Binding-site contacts:
Ligand atom O7 contacts residue PRO123 of chain 1.B at 4.1 Å.
Ligand atom O7 contacts residue ASN124 of chain 1.B at 3.6 Å.
Ligand atom N2 contacts residue ASN124 of chain 1.B at 2.9 Å (h-bond).
Ligand atom C4 contacts residue ASN124 of chain 1.B at 4.2 Å.
Ligand atom C8 contacts residue ARG121 of chain 1.B at 4.1 Å.
Ligand atom N2 contacts residue ARG121 of chain 1.B at 3.9 Å.
Ligand atom C3 contacts residue ARG121 of chain 1.B at 4.2 Å.
Ligand atom C7 contacts residue ARG121 of chain 1.B at 4.4 Å.
Ligand atom C3 contacts residue ASN124 of chain 1.B at 3.8 Å.
Ligand atom C5 contacts residue ASN124 of chain 1.B at 3.7 Å.
Ligand atom O5 contacts residue ASN124 of chain 1.B at 2.4 Å (h-bond).
Ligand atom C7 contacts residue ASN124 of chain 1.B at 3.6 Å.
Ligand atom C1 contacts residue ASN124 of chain 1.B at 1.4 Å.
Ligand atom C2 contacts residue ASN124 of chain 1.B at 2.4 Å.
Ligand atom O3 contacts residue ARG121 of chain 1.B at 4.3 Å.

This protein binds this small molecule.
Small molecule (SMILES): CC(=O)N[C@@H]1[C@@H](O)[C@H](O)[C@@H](CO)O[C@H]1O

Sequence of chain 1.B:
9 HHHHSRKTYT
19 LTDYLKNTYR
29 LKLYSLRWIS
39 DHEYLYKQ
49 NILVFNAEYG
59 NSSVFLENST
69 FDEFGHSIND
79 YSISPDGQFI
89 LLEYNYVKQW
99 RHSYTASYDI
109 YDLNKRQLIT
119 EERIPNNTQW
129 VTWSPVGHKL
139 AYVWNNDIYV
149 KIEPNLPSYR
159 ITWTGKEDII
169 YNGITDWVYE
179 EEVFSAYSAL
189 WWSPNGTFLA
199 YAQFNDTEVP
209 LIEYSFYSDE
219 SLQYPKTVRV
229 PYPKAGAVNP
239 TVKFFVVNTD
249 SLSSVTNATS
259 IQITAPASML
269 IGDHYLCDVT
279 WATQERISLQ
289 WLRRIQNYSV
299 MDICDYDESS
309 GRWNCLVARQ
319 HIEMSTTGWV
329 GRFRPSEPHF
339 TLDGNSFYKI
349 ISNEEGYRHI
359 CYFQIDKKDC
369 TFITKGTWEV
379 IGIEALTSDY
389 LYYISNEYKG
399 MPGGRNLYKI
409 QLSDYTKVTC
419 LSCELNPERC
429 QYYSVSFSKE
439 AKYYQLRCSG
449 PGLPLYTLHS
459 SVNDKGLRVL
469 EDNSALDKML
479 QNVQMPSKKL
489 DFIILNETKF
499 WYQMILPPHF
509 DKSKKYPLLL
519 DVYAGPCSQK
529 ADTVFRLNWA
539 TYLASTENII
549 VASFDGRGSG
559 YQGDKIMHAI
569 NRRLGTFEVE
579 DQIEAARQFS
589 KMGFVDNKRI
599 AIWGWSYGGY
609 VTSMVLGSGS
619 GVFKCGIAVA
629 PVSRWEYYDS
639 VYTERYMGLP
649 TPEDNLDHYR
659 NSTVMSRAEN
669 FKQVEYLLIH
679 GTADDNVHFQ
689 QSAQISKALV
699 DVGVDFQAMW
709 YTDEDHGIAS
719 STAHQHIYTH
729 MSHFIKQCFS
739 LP